Binding-site contacts:
Ligand atom O2 contacts residue ARG58 of chain 1.C at 2.4 Å (salt-bridge).
Ligand atom C2 contacts residue ARG58 of chain 1.C at 4.3 Å.
Ligand atom C3 contacts residue PRO59 of chain 1.C at 4.1 Å (hydrophobic).
Ligand atom C1 contacts residue ARG58 of chain 1.C at 3.5 Å.
Ligand atom O2 contacts residue TYR14 of chain 1.C at 3.4 Å (h-bond).
Ligand atom O1 contacts residue TYR14 of chain 1.C at 3.8 Å.
Ligand atom C1 contacts residue PRO59 of chain 1.C at 4.5 Å (hydrophobic).
Ligand atom C1 contacts residue TYR14 of chain 1.C at 3.9 Å (hydrophobic).
Ligand atom O1 contacts residue PRO59 of chain 1.C at 3.3 Å.
Ligand atom O1 contacts residue ARG58 of chain 1.C at 3.6 Å (salt-bridge).

The protein below binds the small molecule below.
Small molecule (SMILES): CCC=CCC(=O)C=CC=CCCCCCCCC(=O)O

Sequence of chain 1.C:
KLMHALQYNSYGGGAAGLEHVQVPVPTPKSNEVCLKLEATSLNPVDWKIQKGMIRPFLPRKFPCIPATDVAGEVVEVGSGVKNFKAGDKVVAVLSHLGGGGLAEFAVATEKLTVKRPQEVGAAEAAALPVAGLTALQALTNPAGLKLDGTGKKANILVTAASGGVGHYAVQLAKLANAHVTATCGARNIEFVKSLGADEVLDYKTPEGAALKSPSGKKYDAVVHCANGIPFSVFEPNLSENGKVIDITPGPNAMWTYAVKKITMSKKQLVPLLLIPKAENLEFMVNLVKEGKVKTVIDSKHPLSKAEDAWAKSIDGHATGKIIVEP